Binding-site contacts:
Ligand atom C11 contacts residue PRO231 of chain 31.C at 4.0 Å (hydrophobic).
Ligand atom O6 contacts residue ASP91 of chain 31.C at 3.3 Å.
Ligand atom O3 contacts residue PRO274 of chain 31.A at 3.9 Å.
Ligand atom C4 contacts residue ASP91 of chain 31.C at 3.3 Å.
Ligand atom C4 contacts residue ASN275 of chain 31.A at 3.8 Å.
Ligand atom C1 contacts residue ARG104 of chain 31.C at 3.7 Å.
Ligand atom O7 contacts residue PRO274 of chain 31.A at 3.4 Å.
Ligand atom C3 contacts residue ARG95 of chain 31.C at 3.9 Å.
Ligand atom O4 contacts residue PRO231 of chain 31.C at 3.8 Å.
Ligand atom C4 contacts residue ASP232 of chain 31.C at 3.5 Å.
Ligand atom C11 contacts residue ILE233 of chain 31.C at 3.8 Å (hydrophobic).
Ligand atom O10 contacts residue ARG270 of chain 31.A at 4.0 Å.
Ligand atom N5 contacts residue ASN275 of chain 31.A at 3.5 Å (h-bond).
Ligand atom C3 contacts residue PRO274 of chain 31.A at 3.8 Å (hydrophobic).
Ligand atom C5 contacts residue PRO231 of chain 31.C at 3.6 Å (hydrophobic).
Ligand atom O3 contacts residue GLY282 of chain 31.A at 3.4 Å.
Ligand atom O3 contacts residue ASP91 of chain 31.C at 4.0 Å.
Ligand atom O4 contacts residue ASP91 of chain 31.C at 2.8 Å (salt-bridge).
Ligand atom N5 contacts residue PRO231 of chain 31.C at 2.9 Å (h-bond).
Ligand atom C3 contacts residue ARG104 of chain 31.C at 3.9 Å.
Ligand atom O1B contacts residue ARG104 of chain 31.C at 2.8 Å (salt-bridge).
Ligand atom C11 contacts residue GLY234 of chain 31.C at 3.9 Å.
Ligand atom C10 contacts residue ASN275 of chain 31.A at 3.2 Å.
Ligand atom C6 contacts residue ASP91 of chain 31.C at 3.9 Å.
Ligand atom O4 contacts residue ASN275 of chain 31.A at 3.0 Å (h-bond).
Ligand atom C6 contacts residue PRO231 of chain 31.C at 4.0 Å (hydrophobic).
Ligand atom O7 contacts residue SER180 of chain 31.C at 3.7 Å.
Ligand atom C4 contacts residue PRO231 of chain 31.C at 3.4 Å (hydrophobic).
Ligand atom C3 contacts residue PRO274 of chain 31.A at 4.1 Å (hydrophobic).
Ligand atom C4 contacts residue ARG104 of chain 31.C at 4.0 Å.
Ligand atom C5 contacts residue ASN275 of chain 31.A at 3.5 Å.
Ligand atom C3 contacts residue ASP232 of chain 31.C at 4.1 Å.
Ligand atom O6 contacts residue PRO274 of chain 31.A at 3.7 Å.
Ligand atom O10 contacts residue ASN275 of chain 31.A at 2.9 Å (h-bond).
Ligand atom C11 contacts residue ASP232 of chain 31.C at 3.8 Å.
Ligand atom C4 contacts residue PRO274 of chain 31.A at 4.0 Å (hydrophobic).
Ligand atom O4 contacts residue ASP232 of chain 31.C at 2.8 Å (salt-bridge).
Ligand atom C10 contacts residue PRO231 of chain 31.C at 3.9 Å (hydrophobic).
Ligand atom C5 contacts residue PRO274 of chain 31.A at 3.9 Å (hydrophobic).
Ligand atom O4 contacts residue ARG95 of chain 31.C at 3.6 Å.

Sequence of chain 31.A:
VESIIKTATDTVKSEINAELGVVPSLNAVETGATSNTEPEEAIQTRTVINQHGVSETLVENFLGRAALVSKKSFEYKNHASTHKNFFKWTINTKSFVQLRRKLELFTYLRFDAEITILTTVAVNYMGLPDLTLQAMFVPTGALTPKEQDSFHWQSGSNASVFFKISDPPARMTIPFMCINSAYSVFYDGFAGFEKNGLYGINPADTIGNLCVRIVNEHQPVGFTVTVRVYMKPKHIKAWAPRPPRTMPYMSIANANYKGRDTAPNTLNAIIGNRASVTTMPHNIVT

Sequence of chain 31.C:
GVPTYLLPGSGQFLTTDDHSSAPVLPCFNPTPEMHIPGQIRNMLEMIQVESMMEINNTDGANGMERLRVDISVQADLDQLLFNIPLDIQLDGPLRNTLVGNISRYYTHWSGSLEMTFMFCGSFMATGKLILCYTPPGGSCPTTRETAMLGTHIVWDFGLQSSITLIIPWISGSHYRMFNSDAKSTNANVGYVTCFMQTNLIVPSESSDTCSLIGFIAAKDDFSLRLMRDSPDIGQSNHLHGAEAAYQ

The small molecule below binds the protein below.
Small molecule (SMILES): CC(=O)N[C@@H]1[C@@H](O)[C@H](O[C@@H]2O[C@H](CO[C@]3(C(=O)O)C[C@H](O)[C@@H](NC(C)=O)[C@H]([C@H](O)[C@H](O)CO)O3)[C@H](O)[C@H](O)[C@H]2O)[C@@H](CO)O[C@H]1O